Sequence of chain 1.A:
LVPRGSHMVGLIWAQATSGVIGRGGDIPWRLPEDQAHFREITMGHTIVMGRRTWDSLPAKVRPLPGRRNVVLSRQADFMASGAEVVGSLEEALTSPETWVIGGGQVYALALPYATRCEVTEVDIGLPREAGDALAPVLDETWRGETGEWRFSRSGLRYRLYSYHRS

This protein binds this small molecule.
Small molecule (SMILES): CCc1nc(N)nc(N)c1OCCCOc1cc(C)ccc1N1CC(C(=O)O)C1

Binding-site contacts:
Ligand atom O29 contacts residue ARG80 of chain 1.A at 2.9 Å (salt-bridge).
Ligand atom C08 contacts residue PHE51 of chain 1.A at 3.5 Å (hydrophobic).
Ligand atom C05 contacts residue TRP26 of chain 1.A at 3.7 Å (hydrophobic).
Ligand atom C05 contacts residue ASP47 of chain 1.A at 3.6 Å.
Ligand atom N09 contacts residue NAP1 of chain 1.B at 3.7 Å.
Ligand atom N07 contacts residue ILE25 of chain 1.A at 3.5 Å (h-bond).
Ligand atom C03 contacts residue NAP1 of chain 1.B at 3.8 Å.
Ligand atom O29 contacts residue ARG52 of chain 1.A at 3.4 Å.
Ligand atom C19 contacts residue ARG43 of chain 1.A at 3.4 Å.
Ligand atom C12 contacts residue PHE51 of chain 1.A at 3.5 Å (hydrophobic).
Ligand atom N09 contacts residue ILE114 of chain 1.A at 2.9 Å (h-bond).
Ligand atom O28 contacts residue ARG52 of chain 1.A at 2.9 Å (salt-bridge).
Ligand atom C25 contacts residue LEU77 of chain 1.A at 3.7 Å (hydrophobic).
Ligand atom C05 contacts residue ALA27 of chain 1.A at 3.7 Å (hydrophobic).
Ligand atom C08 contacts residue NAP1 of chain 1.B at 3.3 Å.
Ligand atom C10 contacts residue NAP1 of chain 1.B at 3.5 Å.
Ligand atom C01 contacts residue EDO1 of chain 1.D at 3.8 Å.
Ligand atom N09 contacts residue TYR120 of chain 1.A at 3.3 Å (h-bond).
Ligand atom N09 contacts residue PHE51 of chain 1.A at 3.5 Å.
Ligand atom C27 contacts residue ARG80 of chain 1.A at 3.4 Å.
Ligand atom C02 contacts residue ILE40 of chain 1.A at 3.8 Å (hydrophobic).
Ligand atom N06 contacts residue TRP26 of chain 1.A at 3.5 Å.
Ligand atom N07 contacts residue TRP26 of chain 1.A at 3.3 Å.
Ligand atom C01 contacts residue ASP47 of chain 1.A at 3.6 Å.
Ligand atom C02 contacts residue ASP47 of chain 1.A at 3.5 Å.
Ligand atom N07 contacts residue NAP1 of chain 1.B at 3.6 Å.
Ligand atom N07 contacts residue PHE51 of chain 1.A at 3.4 Å.
Ligand atom O28 contacts residue ARG80 of chain 1.A at 2.8 Å (salt-bridge).
Ligand atom C20 contacts residue GLN48 of chain 1.A at 3.7 Å.
Ligand atom O29 contacts residue PHE51 of chain 1.A at 3.0 Å.
Ligand atom C08 contacts residue ILE25 of chain 1.A at 3.6 Å (hydrophobic).
Ligand atom N06 contacts residue ASP47 of chain 1.A at 2.8 Å (salt-bridge).
Ligand atom N06 contacts residue ALA27 of chain 1.A at 3.7 Å.
Ligand atom C27 contacts residue ARG52 of chain 1.A at 3.7 Å.
Ligand atom O11 contacts residue NAP1 of chain 1.B at 3.3 Å.
Ligand atom C05 contacts residue PHE51 of chain 1.A at 3.8 Å (hydrophobic).
Ligand atom C24 contacts residue LEU77 of chain 1.A at 3.7 Å (hydrophobic).
Ligand atom C03 contacts residue ASP47 of chain 1.A at 3.5 Å.
Ligand atom N04 contacts residue ASP47 of chain 1.A at 2.7 Å (salt-bridge).
Ligand atom N09 contacts residue ILE25 of chain 1.A at 2.9 Å (h-bond).